The small molecule below binds the protein below.
Small molecule (SMILES): CC(=O)N[C@@H]1[C@@H](O)[C@H](O)[C@@H](CO)O[C@H]1O

Binding-site contacts:
Ligand atom C1 contacts residue ASN171 of chain 1.A at 1.5 Å.
Ligand atom C5 contacts residue ASN171 of chain 1.A at 3.8 Å.
Ligand atom C7 contacts residue ASN171 of chain 1.A at 3.4 Å.
Ligand atom N2 contacts residue ASN171 of chain 1.A at 3.0 Å (h-bond).
Ligand atom O7 contacts residue ASN171 of chain 1.A at 3.6 Å (h-bond).
Ligand atom O5 contacts residue ASN171 of chain 1.A at 2.4 Å (h-bond).
Ligand atom C8 contacts residue ASN171 of chain 1.A at 3.8 Å.
Ligand atom C4 contacts residue ASN171 of chain 1.A at 4.4 Å.
Ligand atom C2 contacts residue ASN171 of chain 1.A at 2.6 Å.
Ligand atom C3 contacts residue ASN171 of chain 1.A at 3.9 Å.
Ligand atom C6 contacts residue SER180 of chain 1.A at 4.5 Å.
Ligand atom O6 contacts residue GLU182 of chain 1.A at 4.4 Å.
Ligand atom C8 contacts residue ARG112 of chain 1.A at 3.6 Å.
Ligand atom O5 contacts residue SER180 of chain 1.A at 4.4 Å.
Ligand atom N2 contacts residue ARG112 of chain 1.A at 4.5 Å.
Ligand atom O6 contacts residue SER180 of chain 1.A at 4.1 Å.

Sequence of chain 1.A:
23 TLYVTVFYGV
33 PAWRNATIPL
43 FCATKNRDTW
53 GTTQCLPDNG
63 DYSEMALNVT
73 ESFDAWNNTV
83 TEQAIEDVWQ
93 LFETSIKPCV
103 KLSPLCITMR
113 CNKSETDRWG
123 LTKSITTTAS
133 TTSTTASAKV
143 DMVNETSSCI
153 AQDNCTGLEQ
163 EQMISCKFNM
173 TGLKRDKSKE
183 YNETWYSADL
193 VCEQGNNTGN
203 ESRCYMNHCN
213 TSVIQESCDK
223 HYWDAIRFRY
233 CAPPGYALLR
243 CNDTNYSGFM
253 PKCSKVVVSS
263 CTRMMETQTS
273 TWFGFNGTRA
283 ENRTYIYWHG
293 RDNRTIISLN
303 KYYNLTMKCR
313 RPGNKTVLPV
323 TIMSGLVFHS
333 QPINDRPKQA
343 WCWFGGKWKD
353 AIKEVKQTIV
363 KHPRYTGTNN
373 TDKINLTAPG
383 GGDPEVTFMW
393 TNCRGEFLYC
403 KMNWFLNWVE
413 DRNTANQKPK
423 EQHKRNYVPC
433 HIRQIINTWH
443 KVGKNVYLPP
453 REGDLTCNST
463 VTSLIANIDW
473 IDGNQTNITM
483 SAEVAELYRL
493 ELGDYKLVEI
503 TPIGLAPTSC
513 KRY